Binding-site contacts:
Ligand atom O10 contacts residue TRP241 of chain 1.B at 3.7 Å.
Ligand atom C25 contacts residue MET96 of chain 1.B at 3.4 Å (hydrophobic).
Ligand atom C23 contacts residue SER62 of chain 1.B at 3.1 Å.
Ligand atom C24 contacts residue SER62 of chain 1.B at 3.6 Å.
Ligand atom C24 contacts residue MET96 of chain 1.B at 3.6 Å (hydrophobic).
Ligand atom C20 contacts residue ALA59 of chain 1.B at 3.7 Å (hydrophobic).
Ligand atom O31 contacts residue LEU114 of chain 1.B at 2.8 Å (h-bond).
Ligand atom C1 contacts residue PHE55 of chain 1.B at 3.8 Å (hydrophobic).
Ligand atom N30 contacts residue SER26 of chain 1.B at 3.6 Å (h-bond).
Ligand atom C16 contacts residue PHE124 of chain 1.B at 3.7 Å (hydrophobic).
Ligand atom C9 contacts residue LEU226 of chain 1.B at 3.7 Å (hydrophobic).
Ligand atom C15 contacts residue THR100 of chain 1.B at 3.4 Å.
Ligand atom C8 contacts residue LEU233 of chain 1.B at 3.6 Å (hydrophobic).
Ligand atom C24 contacts residue THR100 of chain 1.B at 3.3 Å.
Ligand atom N28 contacts residue SER62 of chain 1.B at 3.0 Å (h-bond).
Ligand atom N30 contacts residue LEU114 of chain 1.B at 3.8 Å.
Ligand atom O11 contacts residue LEU129 of chain 1.B at 3.4 Å.
Ligand atom O6 contacts residue THR56 of chain 1.B at 3.5 Å.
Ligand atom C21 contacts residue PHE113 of chain 1.B at 3.6 Å (hydrophobic).
Ligand atom C27 contacts residue SER62 of chain 1.B at 3.5 Å.
Ligand atom N28 contacts residue PHE113 of chain 1.B at 3.7 Å.
Ligand atom C13 contacts residue ILE93 of chain 1.B at 3.8 Å (hydrophobic).
Ligand atom C23 contacts residue PHE113 of chain 1.B at 3.8 Å (hydrophobic).
Ligand atom C13 contacts residue MET96 of chain 1.B at 3.5 Å (hydrophobic).
Ligand atom C20 contacts residue LEU58 of chain 1.B at 3.6 Å (hydrophobic).
Ligand atom O6 contacts residue PHE55 of chain 1.B at 3.1 Å (h-bond).
Ligand atom O31 contacts residue PHE113 of chain 1.B at 3.4 Å.
Ligand atom C25 contacts residue THR100 of chain 1.B at 3.4 Å.
Ligand atom C25 contacts residue GLU99 of chain 1.B at 3.6 Å.
Ligand atom C19 contacts residue PHE55 of chain 1.B at 3.6 Å (hydrophobic).
Ligand atom C16 contacts residue ILE137 of chain 1.B at 3.7 Å (hydrophobic).
Ligand atom N30 contacts residue GLU65 of chain 1.B at 2.8 Å (salt-bridge).
Ligand atom C26 contacts residue GLU99 of chain 1.B at 3.8 Å.
Ligand atom C24 contacts residue PHE113 of chain 1.B at 3.7 Å (hydrophobic).
Ligand atom O10 contacts residue HIS219 of chain 1.B at 2.8 Å (h-bond).
Ligand atom O11 contacts residue PHE133 of chain 1.B at 3.3 Å.
Ligand atom C22 contacts residue MET96 of chain 1.B at 3.5 Å (hydrophobic).
Ligand atom O32 contacts residue ARG103 of chain 1.B at 2.9 Å (salt-bridge).
Ligand atom N18 contacts residue PHE55 of chain 1.B at 3.1 Å (h-bond).
Ligand atom C22 contacts residue SER62 of chain 1.B at 3.5 Å.

Sequence of chain 1.B:
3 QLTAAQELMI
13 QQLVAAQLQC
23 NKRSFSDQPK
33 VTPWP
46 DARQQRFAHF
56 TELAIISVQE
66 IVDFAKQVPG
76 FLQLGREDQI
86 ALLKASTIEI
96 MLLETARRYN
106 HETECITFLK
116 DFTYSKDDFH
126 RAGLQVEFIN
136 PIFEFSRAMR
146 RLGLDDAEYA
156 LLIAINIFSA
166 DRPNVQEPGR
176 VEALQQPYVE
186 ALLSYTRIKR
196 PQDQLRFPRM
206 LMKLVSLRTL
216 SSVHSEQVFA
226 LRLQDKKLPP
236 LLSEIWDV

A small-molecule ligand and the protein it binds are described below.
Small molecule (SMILES): CC(C)N1C(O)C(NCCCCc2cccc(S(N)(=O)=O)n2)=C(c2ccccc2)S1(=O)=O